A small-molecule ligand and the protein it binds are described below.
Small molecule (SMILES): Cc1ccc(C(=O)NCCC2CCCC2)cc1C(=O)Nc1ccc(N)nc1

Sequence of chain 1.A:
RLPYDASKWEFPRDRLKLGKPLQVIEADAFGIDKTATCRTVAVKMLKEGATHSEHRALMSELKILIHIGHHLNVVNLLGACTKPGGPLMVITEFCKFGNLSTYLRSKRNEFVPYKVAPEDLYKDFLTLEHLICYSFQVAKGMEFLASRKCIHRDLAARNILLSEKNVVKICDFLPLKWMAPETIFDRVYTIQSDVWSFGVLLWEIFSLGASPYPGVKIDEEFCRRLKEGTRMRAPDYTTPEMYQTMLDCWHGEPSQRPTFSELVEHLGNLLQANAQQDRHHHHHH

Binding-site contacts:
Ligand atom O15 contacts residue PHE183 of chain 1.A at 3.5 Å.
Ligand atom O9 contacts residue ASP182 of chain 1.A at 2.8 Å (salt-bridge).
Ligand atom C7 contacts residue THR102 of chain 1.A at 3.5 Å.
Ligand atom N27 contacts residue PHE104 of chain 1.A at 3.6 Å.
Ligand atom C18 contacts residue THR102 of chain 1.A at 3.8 Å.
Ligand atom C6 contacts residue THR102 of chain 1.A at 3.4 Å.
Ligand atom N19 contacts residue CYS105 of chain 1.A at 3.2 Å (h-bond).
Ligand atom N10 contacts residue GLU71 of chain 1.A at 2.6 Å (salt-bridge).
Ligand atom C22 contacts residue LEU171 of chain 1.A at 3.8 Å (hydrophobic).
Ligand atom N27 contacts residue CYS105 of chain 1.A at 3.2 Å (h-bond).
Ligand atom C18 contacts residue LEU171 of chain 1.A at 3.6 Å (hydrophobic).
Ligand atom C18 contacts residue ALA52 of chain 1.A at 3.5 Å (hydrophobic).
Ligand atom O9 contacts residue CYS181 of chain 1.A at 3.4 Å.
Ligand atom C4 contacts residue LYS54 of chain 1.A at 3.8 Å.
Ligand atom C23 contacts residue ILE74 of chain 1.A at 3.9 Å (hydrophobic).
Ligand atom C5 contacts residue GLU71 of chain 1.A at 3.4 Å.
Ligand atom C3 contacts residue LYS54 of chain 1.A at 3.8 Å.
Ligand atom N19 contacts residue LEU171 of chain 1.A at 3.9 Å.
Ligand atom C21 contacts residue LEU171 of chain 1.A at 3.7 Å (hydrophobic).
Ligand atom C17 contacts residue LEU171 of chain 1.A at 3.6 Å (hydrophobic).
Ligand atom C8 contacts residue ASP182 of chain 1.A at 3.7 Å.
Ligand atom C18 contacts residue GLU103 of chain 1.A at 3.3 Å.
Ligand atom C14 contacts residue THR102 of chain 1.A at 3.4 Å.
Ligand atom N16 contacts residue THR102 of chain 1.A at 3.2 Å (h-bond).
Ligand atom C4 contacts residue GLU71 of chain 1.A at 3.6 Å.
Ligand atom C8 contacts residue GLU71 of chain 1.A at 3.5 Å.
Ligand atom N16 contacts residue ALA52 of chain 1.A at 3.8 Å.
Ligand atom C11 contacts residue GLU71 of chain 1.A at 3.4 Å.
Ligand atom O9 contacts residue VAL85 of chain 1.A at 3.7 Å.
Ligand atom C21 contacts residue PHE183 of chain 1.A at 3.8 Å (hydrophobic).
Ligand atom C14 contacts residue VAL100 of chain 1.A at 3.6 Å (hydrophobic).
Ligand atom C14 contacts residue ALA52 of chain 1.A at 3.5 Å (hydrophobic).
Ligand atom C22 contacts residue PHE183 of chain 1.A at 3.6 Å (hydrophobic).
Ligand atom C17 contacts residue ALA52 of chain 1.A at 3.5 Å (hydrophobic).
Ligand atom C6 contacts residue VAL100 of chain 1.A at 3.9 Å (hydrophobic).
Ligand atom N19 contacts residue GLU103 of chain 1.A at 3.7 Å.
Ligand atom C20 contacts residue LEU171 of chain 1.A at 3.7 Å (hydrophobic).
Ligand atom C25 contacts residue VAL84 of chain 1.A at 3.7 Å (hydrophobic).
Ligand atom O15 contacts residue VAL34 of chain 1.A at 3.5 Å.
Ligand atom C14 contacts residue LYS54 of chain 1.A at 3.6 Å.